Binding-site contacts:
Ligand atom C7 contacts residue ASN287 of chain 1.C at 3.9 Å.
Ligand atom C5 contacts residue ASN287 of chain 1.C at 3.7 Å.
Ligand atom N2 contacts residue ASN287 of chain 1.C at 2.9 Å (h-bond).
Ligand atom O7 contacts residue ASN287 of chain 1.C at 4.4 Å.
Ligand atom C2 contacts residue ASN287 of chain 1.C at 2.5 Å.
Ligand atom C4 contacts residue ASN287 of chain 1.C at 4.2 Å.
Ligand atom C1 contacts residue ASN287 of chain 1.C at 1.4 Å.
Ligand atom C3 contacts residue ASN287 of chain 1.C at 3.8 Å.
Ligand atom O5 contacts residue ASN287 of chain 1.C at 2.4 Å (h-bond).

Sequence of chain 1.C:
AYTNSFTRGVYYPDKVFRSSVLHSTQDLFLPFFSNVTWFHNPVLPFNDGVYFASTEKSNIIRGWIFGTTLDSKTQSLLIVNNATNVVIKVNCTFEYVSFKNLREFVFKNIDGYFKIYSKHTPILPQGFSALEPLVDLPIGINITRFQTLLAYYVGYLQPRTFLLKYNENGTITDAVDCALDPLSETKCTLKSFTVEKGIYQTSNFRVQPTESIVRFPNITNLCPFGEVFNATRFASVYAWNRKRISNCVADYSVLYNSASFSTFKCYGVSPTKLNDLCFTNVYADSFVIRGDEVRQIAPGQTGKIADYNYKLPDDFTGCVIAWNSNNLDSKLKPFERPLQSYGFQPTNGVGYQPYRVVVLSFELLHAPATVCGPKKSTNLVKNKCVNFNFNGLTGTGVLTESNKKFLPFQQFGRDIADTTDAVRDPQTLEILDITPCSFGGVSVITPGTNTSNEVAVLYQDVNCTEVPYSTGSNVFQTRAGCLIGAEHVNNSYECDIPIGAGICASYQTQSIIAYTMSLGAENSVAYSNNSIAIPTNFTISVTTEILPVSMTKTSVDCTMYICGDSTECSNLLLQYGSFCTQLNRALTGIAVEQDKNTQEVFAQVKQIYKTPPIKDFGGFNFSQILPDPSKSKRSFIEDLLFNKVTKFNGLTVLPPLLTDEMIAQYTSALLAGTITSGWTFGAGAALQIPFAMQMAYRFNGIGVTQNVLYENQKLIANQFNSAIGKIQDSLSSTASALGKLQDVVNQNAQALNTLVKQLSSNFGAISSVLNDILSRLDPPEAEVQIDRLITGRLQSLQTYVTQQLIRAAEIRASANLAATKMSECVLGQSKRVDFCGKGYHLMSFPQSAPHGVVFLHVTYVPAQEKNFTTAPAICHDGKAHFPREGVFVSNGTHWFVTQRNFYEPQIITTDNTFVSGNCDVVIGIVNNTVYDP

The small molecule below binds the protein below.
Small molecule (SMILES): CC(=O)N[C@@H]1[C@@H](O)[C@H](O)[C@@H](CO)O[C@H]1O